The small molecule below binds the protein below.
Small molecule (SMILES): CC(=O)N[C@@H]1[C@@H](O)[C@H](O)[C@@H](CO)O[C@H]1O

Binding-site contacts:
Ligand atom C2 contacts residue ASN240 of chain 1.E at 2.5 Å.
Ligand atom C5 contacts residue ASN240 of chain 1.E at 3.7 Å.
Ligand atom C4 contacts residue ASN240 of chain 1.E at 4.2 Å.
Ligand atom C1 contacts residue THR242 of chain 1.E at 3.4 Å.
Ligand atom C1 contacts residue ASN240 of chain 1.E at 1.4 Å.
Ligand atom C7 contacts residue ASN240 of chain 1.E at 3.4 Å.
Ligand atom O5 contacts residue ASN240 of chain 1.E at 2.4 Å (h-bond).
Ligand atom C2 contacts residue THR242 of chain 1.E at 4.5 Å.
Ligand atom O6 contacts residue THR242 of chain 1.E at 2.4 Å (h-bond).
Ligand atom C3 contacts residue ASN240 of chain 1.E at 3.8 Å.
Ligand atom O5 contacts residue ASP243 of chain 1.E at 4.0 Å.
Ligand atom O6 contacts residue ASP243 of chain 1.E at 4.0 Å.
Ligand atom C5 contacts residue THR242 of chain 1.E at 3.6 Å.
Ligand atom O7 contacts residue ASN240 of chain 1.E at 3.6 Å (h-bond).
Ligand atom C6 contacts residue THR242 of chain 1.E at 3.5 Å.
Ligand atom O5 contacts residue THR242 of chain 1.E at 3.3 Å (h-bond).
Ligand atom N2 contacts residue ASN240 of chain 1.E at 2.9 Å (h-bond).

Sequence of chain 1.E:
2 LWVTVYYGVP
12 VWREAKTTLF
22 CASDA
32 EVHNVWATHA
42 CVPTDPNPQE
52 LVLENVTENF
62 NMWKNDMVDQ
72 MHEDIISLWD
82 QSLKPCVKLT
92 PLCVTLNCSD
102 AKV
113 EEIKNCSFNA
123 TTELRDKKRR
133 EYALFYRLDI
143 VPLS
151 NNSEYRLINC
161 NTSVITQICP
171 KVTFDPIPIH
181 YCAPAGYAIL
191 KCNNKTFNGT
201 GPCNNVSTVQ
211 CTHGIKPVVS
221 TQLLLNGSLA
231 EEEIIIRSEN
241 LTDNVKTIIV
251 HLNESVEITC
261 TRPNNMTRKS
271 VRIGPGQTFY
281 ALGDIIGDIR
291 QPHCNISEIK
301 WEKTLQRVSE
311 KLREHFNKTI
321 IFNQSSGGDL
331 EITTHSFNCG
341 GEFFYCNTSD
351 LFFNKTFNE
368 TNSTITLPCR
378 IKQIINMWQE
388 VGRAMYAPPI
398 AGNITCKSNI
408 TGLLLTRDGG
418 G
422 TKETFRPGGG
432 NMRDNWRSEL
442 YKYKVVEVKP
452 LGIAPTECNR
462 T